Sequence of chain 1.B:
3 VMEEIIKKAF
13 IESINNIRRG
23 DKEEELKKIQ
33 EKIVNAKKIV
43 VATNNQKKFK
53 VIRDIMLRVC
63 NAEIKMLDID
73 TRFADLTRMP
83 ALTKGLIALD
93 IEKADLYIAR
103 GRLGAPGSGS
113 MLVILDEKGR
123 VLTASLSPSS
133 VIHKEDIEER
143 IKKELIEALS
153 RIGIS

Sequence of chain 1.A:
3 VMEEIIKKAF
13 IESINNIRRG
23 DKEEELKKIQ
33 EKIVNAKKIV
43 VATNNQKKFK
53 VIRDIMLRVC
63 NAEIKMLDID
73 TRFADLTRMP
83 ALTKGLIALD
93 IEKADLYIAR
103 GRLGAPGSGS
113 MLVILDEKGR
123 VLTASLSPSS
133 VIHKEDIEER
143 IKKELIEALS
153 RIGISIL

A small-molecule ligand and the protein it binds are described below.
Small molecule (SMILES): Cc1c(O)nc(CC(=O)O)c(C)c1O

Binding-site contacts:
Ligand atom CAJ contacts residue GLY22 of chain 1.A at 3.6 Å.
Ligand atom OAD contacts residue SER132 of chain 1.B at 2.7 Å (h-bond).
Ligand atom CAN contacts residue GLY22 of chain 1.A at 4.1 Å.
Ligand atom OAE contacts residue GLY22 of chain 1.A at 3.4 Å.
Ligand atom CAJ contacts residue ARG104 of chain 1.B at 4.1 Å.
Ligand atom CAK contacts residue ARG104 of chain 1.B at 3.8 Å.
Ligand atom OAC contacts residue SER132 of chain 1.B at 2.8 Å (h-bond).
Ligand atom CAL contacts residue ASP23 of chain 1.A at 3.7 Å.
Ligand atom CAM contacts residue ARG104 of chain 1.B at 3.6 Å.
Ligand atom NAH contacts residue GLY22 of chain 1.A at 3.6 Å.
Ligand atom CAA contacts residue ASP77 of chain 1.B at 3.9 Å.
Ligand atom CAG contacts residue ARG104 of chain 1.B at 4.0 Å.
Ligand atom CAB contacts residue ARG102 of chain 1.B at 3.1 Å.
Ligand atom CAB contacts residue SER112 of chain 1.B at 4.0 Å.
Ligand atom CAN contacts residue ARG104 of chain 1.B at 4.0 Å.
Ligand atom CAM contacts residue ASP23 of chain 1.A at 3.8 Å.
Ligand atom OAC contacts residue PRO130 of chain 1.B at 4.0 Å.
Ligand atom CAA contacts residue ARG20 of chain 1.A at 4.0 Å.
Ligand atom OAC contacts residue SER131 of chain 1.B at 3.6 Å.
Ligand atom CAB contacts residue ARG104 of chain 1.B at 3.7 Å.
Ligand atom OAE contacts residue ASP23 of chain 1.A at 3.7 Å.
Ligand atom NAH contacts residue ARG104 of chain 1.B at 3.4 Å.
Ligand atom OAC contacts residue ASP23 of chain 1.A at 3.1 Å (salt-bridge).
Ligand atom CAI contacts residue SER132 of chain 1.B at 3.4 Å.
Ligand atom CAL contacts residue ARG104 of chain 1.B at 3.5 Å.
Ligand atom CAL contacts residue ARG20 of chain 1.A at 3.9 Å.
Ligand atom CAA contacts residue ARG104 of chain 1.B at 4.0 Å.
Ligand atom OAE contacts residue ARG104 of chain 1.B at 2.8 Å (salt-bridge).
Ligand atom CAG contacts residue GLY111 of chain 1.B at 3.3 Å.
Ligand atom OAC contacts residue SER112 of chain 1.B at 4.1 Å.
Ligand atom CAM contacts residue GLY22 of chain 1.A at 4.0 Å.
Ligand atom OAC contacts residue GLY111 of chain 1.B at 3.6 Å.
Ligand atom OAD contacts residue GLY22 of chain 1.A at 3.2 Å.
Ligand atom OAE contacts residue ARG20 of chain 1.A at 2.7 Å (salt-bridge).
Ligand atom OAD contacts residue ASP23 of chain 1.A at 2.6 Å (salt-bridge).
Ligand atom NAH contacts residue ASP23 of chain 1.A at 2.9 Å (salt-bridge).
Ligand atom CAG contacts residue ASP23 of chain 1.A at 3.4 Å.
Ligand atom CAL contacts residue GLY22 of chain 1.A at 3.4 Å.
Ligand atom CAI contacts residue ASP23 of chain 1.A at 3.1 Å.
Ligand atom CAB contacts residue GLY103 of chain 1.B at 3.7 Å.